A small-molecule ligand and the protein it binds are described below.
Small molecule (SMILES): CCc1ccc(O)cc1

Sequence of chain 1.D:
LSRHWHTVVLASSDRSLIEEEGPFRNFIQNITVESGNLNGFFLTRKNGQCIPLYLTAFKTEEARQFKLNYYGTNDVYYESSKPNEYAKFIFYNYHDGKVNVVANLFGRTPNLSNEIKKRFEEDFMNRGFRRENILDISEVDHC

Binding-site contacts:
Ligand atom C1 contacts residue GLY63 of chain 1.D at 3.7 Å.
Ligand atom O1 contacts residue ALA80 of chain 1.D at 3.2 Å (h-bond).
Ligand atom O1 contacts residue LEU61 of chain 1.D at 2.8 Å (h-bond).
Ligand atom C2 contacts residue ALA80 of chain 1.D at 3.8 Å (hydrophobic).
Ligand atom C6 contacts residue ALA80 of chain 1.D at 4.3 Å (hydrophobic).
Ligand atom C3 contacts residue PHE114 of chain 1.D at 3.6 Å (hydrophobic).
Ligand atom C2 contacts residue PHE65 of chain 1.D at 4.3 Å (hydrophobic).
Ligand atom C6 contacts residue ASN62 of chain 1.D at 4.3 Å.
Ligand atom O1 contacts residue ASN62 of chain 1.D at 4.0 Å.
Ligand atom C6 contacts residue LEU61 of chain 1.D at 3.4 Å (hydrophobic).
Ligand atom C3 contacts residue ALA80 of chain 1.D at 4.2 Å (hydrophobic).
Ligand atom C5 contacts residue PHE65 of chain 1.D at 4.4 Å (hydrophobic).
Ligand atom C1 contacts residue LEU78 of chain 1.D at 3.8 Å (hydrophobic).
Ligand atom C3 contacts residue PHE65 of chain 1.D at 4.1 Å (hydrophobic).
Ligand atom C2 contacts residue LEU78 of chain 1.D at 4.2 Å (hydrophobic).
Ligand atom C2 contacts residue LEU91 of chain 1.D at 4.0 Å (hydrophobic).
Ligand atom C8 contacts residue PHE65 of chain 1.D at 3.9 Å (hydrophobic).
Ligand atom C1 contacts residue PHE65 of chain 1.D at 4.3 Å (hydrophobic).
Ligand atom C3 contacts residue LEU91 of chain 1.D at 4.2 Å (hydrophobic).
Ligand atom C5 contacts residue ILE54 of chain 1.D at 4.3 Å (hydrophobic).
Ligand atom C7 contacts residue PHE112 of chain 1.D at 3.5 Å (hydrophobic).
Ligand atom C6 contacts residue GLY63 of chain 1.D at 3.6 Å.
Ligand atom C8 contacts residue PHE112 of chain 1.D at 3.8 Å (hydrophobic).
Ligand atom C5 contacts residue LEU61 of chain 1.D at 4.2 Å (hydrophobic).
Ligand atom CG contacts residue PHE65 of chain 1.D at 4.2 Å (hydrophobic).
Ligand atom O1 contacts residue LEU78 of chain 1.D at 2.5 Å (h-bond).
Ligand atom C3 contacts residue IPA1 of chain 1.EA at 4.4 Å.
Ligand atom C1 contacts residue THR79 of chain 1.D at 4.3 Å.
Ligand atom C8 contacts residue IPA1 of chain 1.EA at 3.9 Å.
Ligand atom O1 contacts residue THR79 of chain 1.D at 3.1 Å (h-bond).
Ligand atom C1 contacts residue LEU61 of chain 1.D at 3.4 Å (hydrophobic).
Ligand atom O1 contacts residue GLY63 of chain 1.D at 3.1 Å (h-bond).
Ligand atom C7 contacts residue PHE114 of chain 1.D at 3.5 Å (hydrophobic).
Ligand atom C8 contacts residue PHE129 of chain 1.D at 3.4 Å (hydrophobic).
Ligand atom C1 contacts residue ALA80 of chain 1.D at 3.7 Å (hydrophobic).
Ligand atom C8 contacts residue PHE114 of chain 1.D at 3.6 Å (hydrophobic).
Ligand atom CG contacts residue PHE114 of chain 1.D at 4.0 Å (hydrophobic).
Ligand atom C7 contacts residue VAL99 of chain 1.D at 4.5 Å (hydrophobic).